This protein binds this small molecule.
Small molecule (SMILES): Nc1nc(F)nc2c1ncn2[C@@H]1O[C@H](CO)[C@@H](O)[C@H]1O

Sequence of chain 6.A:
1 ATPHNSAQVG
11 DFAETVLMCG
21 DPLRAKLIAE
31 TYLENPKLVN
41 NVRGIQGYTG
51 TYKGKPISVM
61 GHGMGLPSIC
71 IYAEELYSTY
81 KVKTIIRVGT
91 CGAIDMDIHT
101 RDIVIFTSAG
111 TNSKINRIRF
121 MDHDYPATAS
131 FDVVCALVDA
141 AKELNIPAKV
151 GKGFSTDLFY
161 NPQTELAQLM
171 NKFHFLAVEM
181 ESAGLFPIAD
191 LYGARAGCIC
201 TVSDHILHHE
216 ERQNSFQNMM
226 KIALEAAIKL

Binding-site contacts:
Ligand atom N7 contacts residue GLY92 of chain 3.A at 3.6 Å.
Ligand atom F contacts residue THR156 of chain 3.A at 3.4 Å.
Ligand atom C8 contacts residue THR90 of chain 3.A at 3.2 Å.
Ligand atom F contacts residue PHE159 of chain 3.A at 3.7 Å.
Ligand atom C6 contacts residue GLY92 of chain 3.A at 3.5 Å.
Ligand atom N6 contacts residue GLY92 of chain 3.A at 3.1 Å.
Ligand atom O2' contacts residue GLU181 of chain 3.A at 2.6 Å (salt-bridge).
Ligand atom C4' contacts residue MET64 of chain 3.A at 3.8 Å (hydrophobic).
Ligand atom O2' contacts residue ARG87 of chain 3.A at 3.0 Å (salt-bridge).
Ligand atom N9 contacts residue THR90 of chain 3.A at 3.6 Å (h-bond).
Ligand atom O3' contacts residue GLU181 of chain 3.A at 2.7 Å (salt-bridge).
Ligand atom C1' contacts residue THR90 of chain 3.A at 3.6 Å.
Ligand atom C5 contacts residue VAL178 of chain 3.A at 3.8 Å (hydrophobic).
Ligand atom O2' contacts residue MET180 of chain 3.A at 3.1 Å (h-bond).
Ligand atom C2 contacts residue VAL178 of chain 3.A at 3.7 Å (hydrophobic).
Ligand atom O5' contacts residue PHE159 of chain 3.A at 3.4 Å.
Ligand atom O4' contacts residue ARG43 of chain 6.A at 3.2 Å (salt-bridge).
Ligand atom C5' contacts residue PHE159 of chain 3.A at 3.6 Å (hydrophobic).
Ligand atom C2 contacts residue PHE159 of chain 3.A at 3.6 Å (hydrophobic).
Ligand atom F contacts residue VAL178 of chain 3.A at 3.5 Å.
Ligand atom C4' contacts residue ARG43 of chain 6.A at 3.6 Å.
Ligand atom C5' contacts residue MET180 of chain 3.A at 3.7 Å (hydrophobic).
Ligand atom O2' contacts residue GLU179 of chain 3.A at 3.3 Å.
Ligand atom N3 contacts residue GLU179 of chain 3.A at 3.6 Å.
Ligand atom N3 contacts residue VAL178 of chain 3.A at 3.8 Å.
Ligand atom C6 contacts residue VAL178 of chain 3.A at 3.8 Å (hydrophobic).
Ligand atom C2' contacts residue MET180 of chain 3.A at 3.6 Å (hydrophobic).
Ligand atom C4 contacts residue VAL178 of chain 3.A at 3.7 Å (hydrophobic).
Ligand atom C2' contacts residue GLU181 of chain 3.A at 3.8 Å.
Ligand atom C8 contacts residue CYS91 of chain 3.A at 3.5 Å (hydrophobic).
Ligand atom F contacts residue MET180 of chain 3.A at 3.7 Å.
Ligand atom N7 contacts residue CYS91 of chain 3.A at 3.4 Å.
Ligand atom N1 contacts residue VAL178 of chain 3.A at 3.7 Å.
Ligand atom O3' contacts residue MET64 of chain 3.A at 3.4 Å.
Ligand atom C5' contacts residue HIS4 of chain 6.A at 3.6 Å.
Ligand atom C3' contacts residue MET180 of chain 3.A at 3.7 Å (hydrophobic).
Ligand atom N1 contacts residue PHE159 of chain 3.A at 3.7 Å.
Ligand atom O5' contacts residue HIS4 of chain 6.A at 2.6 Å (h-bond).
Ligand atom C3' contacts residue GLU181 of chain 3.A at 3.5 Å.
Ligand atom C5 contacts residue GLY92 of chain 3.A at 3.6 Å.

Sequence of chain 3.A:
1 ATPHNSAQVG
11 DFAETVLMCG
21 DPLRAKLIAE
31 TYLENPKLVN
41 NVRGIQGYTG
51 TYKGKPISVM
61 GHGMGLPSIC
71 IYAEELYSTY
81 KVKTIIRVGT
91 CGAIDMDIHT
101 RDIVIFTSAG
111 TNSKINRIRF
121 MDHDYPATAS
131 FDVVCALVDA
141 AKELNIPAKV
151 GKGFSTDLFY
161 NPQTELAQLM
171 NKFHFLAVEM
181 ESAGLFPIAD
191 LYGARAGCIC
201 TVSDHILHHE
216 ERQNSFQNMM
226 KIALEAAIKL